Binding-site contacts:
Ligand atom C10 contacts residue GLU127 of chain 1.A at 3.6 Å.
Ligand atom S contacts residue TFP1 of chain 1.G at 3.2 Å.
Ligand atom C10 contacts residue TFP1 of chain 1.G at 3.6 Å.
Ligand atom F1 contacts residue ILE100 of chain 1.A at 3.8 Å.
Ligand atom C19 contacts residue MET144 of chain 1.A at 4.1 Å (hydrophobic).
Ligand atom C13 contacts residue MET144 of chain 1.A at 3.9 Å (hydrophobic).
Ligand atom C16 contacts residue MET144 of chain 1.A at 3.9 Å (hydrophobic).
Ligand atom C18 contacts residue GLU127 of chain 1.A at 3.9 Å.
Ligand atom C1 contacts residue MET144 of chain 1.A at 3.9 Å (hydrophobic).
Ligand atom C13 contacts residue MET124 of chain 1.A at 3.2 Å (hydrophobic).
Ligand atom C5 contacts residue MET124 of chain 1.A at 4.0 Å (hydrophobic).
Ligand atom C5 contacts residue MET144 of chain 1.A at 3.9 Å (hydrophobic).
Ligand atom C4 contacts residue MET124 of chain 1.A at 3.7 Å (hydrophobic).
Ligand atom C9 contacts residue GLU11 of chain 1.A at 4.0 Å.
Ligand atom F3 contacts residue VAL136 of chain 1.A at 3.5 Å.
Ligand atom F1 contacts residue LEU105 of chain 1.A at 3.4 Å.
Ligand atom F2 contacts residue MET144 of chain 1.A at 3.7 Å.
Ligand atom C7 contacts residue TFP1 of chain 1.G at 3.8 Å.
Ligand atom C12 contacts residue MET124 of chain 1.A at 4.1 Å (hydrophobic).
Ligand atom F2 contacts residue ILE100 of chain 1.A at 3.6 Å.
Ligand atom C6 contacts residue MET124 of chain 1.A at 3.8 Å (hydrophobic).
Ligand atom C17 contacts residue MET144 of chain 1.A at 3.6 Å (hydrophobic).
Ligand atom C9 contacts residue TFP1 of chain 1.G at 3.5 Å.
Ligand atom C2 contacts residue PHE92 of chain 1.A at 4.0 Å (hydrophobic).
Ligand atom C8 contacts residue TFP1 of chain 1.G at 3.3 Å.
Ligand atom C8 contacts residue MET124 of chain 1.A at 3.9 Å (hydrophobic).
Ligand atom C10 contacts residue MET124 of chain 1.A at 3.9 Å (hydrophobic).
Ligand atom C6 contacts residue MET144 of chain 1.A at 3.5 Å (hydrophobic).
Ligand atom N1 contacts residue MET124 of chain 1.A at 4.1 Å.
Ligand atom N1 contacts residue MET144 of chain 1.A at 4.1 Å.
Ligand atom C11 contacts residue MET124 of chain 1.A at 3.8 Å (hydrophobic).
Ligand atom C19 contacts residue GLU127 of chain 1.A at 3.2 Å.
Ligand atom C11 contacts residue GLU127 of chain 1.A at 3.3 Å.
Ligand atom C7 contacts residue MET124 of chain 1.A at 3.6 Å (hydrophobic).
Ligand atom C15 contacts residue GLU127 of chain 1.A at 3.8 Å.
Ligand atom S contacts residue MET124 of chain 1.A at 3.7 Å.
Ligand atom C3 contacts residue MET124 of chain 1.A at 4.1 Å (hydrophobic).
Ligand atom F2 contacts residue PHE141 of chain 1.A at 3.4 Å.
Ligand atom F3 contacts residue ALA128 of chain 1.A at 3.8 Å.
Ligand atom C14 contacts residue MET144 of chain 1.A at 3.4 Å (hydrophobic).

A small-molecule ligand and the protein it binds are described below.
Small molecule (SMILES): CN1CCN(CCCN2c3ccccc3Sc3ccc(C(F)(F)F)cc32)CC1

Sequence of chain 1.A:
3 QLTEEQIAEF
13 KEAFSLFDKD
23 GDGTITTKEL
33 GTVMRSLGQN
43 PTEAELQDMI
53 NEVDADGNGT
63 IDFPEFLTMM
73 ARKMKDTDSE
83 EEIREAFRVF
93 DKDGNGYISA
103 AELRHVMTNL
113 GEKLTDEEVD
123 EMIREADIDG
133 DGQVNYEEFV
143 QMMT